Binding-site contacts:
Ligand atom C10 contacts residue GLY288 of chain 1.D at 3.7 Å.
Ligand atom C03 contacts residue THR292 of chain 1.D at 3.7 Å.
Ligand atom C16 contacts residue TRP90 of chain 1.D at 3.6 Å (hydrophobic).
Ligand atom C05 contacts residue THR292 of chain 1.D at 3.7 Å.
Ligand atom N17 contacts residue TRP234 of chain 1.D at 3.7 Å.
Ligand atom C16 contacts residue ALA287 of chain 1.D at 4.1 Å (hydrophobic).
Ligand atom C11 contacts residue GLY288 of chain 1.D at 3.5 Å.
Ligand atom C12 contacts residue ALA287 of chain 1.D at 3.8 Å (hydrophobic).
Ligand atom C09 contacts residue PHE104 of chain 1.D at 3.7 Å (hydrophobic).
Ligand atom C13 contacts residue TRP90 of chain 1.D at 3.5 Å (hydrophobic).
Ligand atom C12 contacts residue TRP90 of chain 1.D at 3.8 Å (hydrophobic).
Ligand atom C01 contacts residue ILE462 of chain 1.D at 3.9 Å (hydrophobic).
Ligand atom C08 contacts residue PHE104 of chain 1.D at 3.7 Å (hydrophobic).
Ligand atom C11 contacts residue ALA287 of chain 1.D at 3.7 Å (hydrophobic).
Ligand atom C07 contacts residue PHE104 of chain 1.D at 3.8 Å (hydrophobic).
Ligand atom C02 contacts residue PHE205 of chain 1.D at 4.0 Å (hydrophobic).
Ligand atom N17 contacts residue TRP90 of chain 1.D at 4.1 Å.
Ligand atom N06 contacts residue HEM1 of chain 1.S at 2.0 Å.
Ligand atom C14 contacts residue TRP90 of chain 1.D at 3.6 Å (hydrophobic).
Ligand atom C02 contacts residue THR292 of chain 1.D at 3.8 Å.
Ligand atom C05 contacts residue HEM1 of chain 1.S at 3.0 Å.
Ligand atom C08 contacts residue HEM1 of chain 1.S at 4.1 Å.
Ligand atom C07 contacts residue HEM1 of chain 1.S at 2.8 Å.
Ligand atom N17 contacts residue ARG94 of chain 1.D at 3.5 Å (salt-bridge).
Ligand atom C16 contacts residue GLU284 of chain 1.D at 3.8 Å.
Ligand atom C05 contacts residue GLY288 of chain 1.D at 3.8 Å.
Ligand atom C13 contacts residue GLU284 of chain 1.D at 4.0 Å.
Ligand atom C01 contacts residue PHE461 of chain 1.D at 3.7 Å (hydrophobic).
Ligand atom C02 contacts residue ILE462 of chain 1.D at 3.6 Å (hydrophobic).
Ligand atom C12 contacts residue GLY288 of chain 1.D at 3.8 Å.
Ligand atom C08 contacts residue THR292 of chain 1.D at 4.0 Å.
Ligand atom C16 contacts residue TRP234 of chain 1.D at 4.0 Å (hydrophobic).
Ligand atom N06 contacts residue CYS424 of chain 1.D at 4.1 Å.
Ligand atom C11 contacts residue TRP90 of chain 1.D at 4.1 Å (hydrophobic).
Ligand atom N17 contacts residue GLU284 of chain 1.D at 3.4 Å.
Ligand atom C14 contacts residue PHE104 of chain 1.D at 4.0 Å (hydrophobic).
Ligand atom C15 contacts residue GLY288 of chain 1.D at 4.1 Å.
Ligand atom C15 contacts residue PHE104 of chain 1.D at 3.9 Å (hydrophobic).
Ligand atom C01 contacts residue PHE104 of chain 1.D at 4.1 Å (hydrophobic).
Ligand atom N04 contacts residue THR292 of chain 1.D at 3.5 Å.

This protein binds this small molecule.
Small molecule (SMILES): N#Cc1ccc([C@H]2CCCc3cncn32)cc1

Sequence of chain 1.D:
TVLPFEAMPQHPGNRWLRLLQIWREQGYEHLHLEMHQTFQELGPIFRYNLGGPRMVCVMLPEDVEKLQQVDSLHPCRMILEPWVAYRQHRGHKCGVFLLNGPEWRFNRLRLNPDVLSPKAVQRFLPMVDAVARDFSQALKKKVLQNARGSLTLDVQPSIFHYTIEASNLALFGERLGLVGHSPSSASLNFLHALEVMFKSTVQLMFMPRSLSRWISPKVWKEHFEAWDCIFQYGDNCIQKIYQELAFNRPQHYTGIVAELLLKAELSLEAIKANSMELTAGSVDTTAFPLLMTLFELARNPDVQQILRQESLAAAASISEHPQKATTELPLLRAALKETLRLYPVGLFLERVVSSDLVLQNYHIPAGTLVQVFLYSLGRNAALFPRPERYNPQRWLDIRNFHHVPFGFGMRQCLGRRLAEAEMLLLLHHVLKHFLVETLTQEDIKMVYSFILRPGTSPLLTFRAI